Binding-site contacts:
Ligand atom C8 contacts residue GLU107 of chain 1.A at 4.4 Å.
Ligand atom C5' contacts residue ASN190 of chain 1.A at 4.2 Å.
Ligand atom C5 contacts residue TRP48 of chain 1.A at 4.0 Å (hydrophobic).
Ligand atom C1' contacts residue TRP110 of chain 1.A at 3.9 Å (hydrophobic).
Ligand atom N1 contacts residue GLN187 of chain 1.A at 4.5 Å.
Ligand atom C2 contacts residue GLN187 of chain 1.A at 3.4 Å.
Ligand atom O5' contacts residue GLU107 of chain 1.A at 3.7 Å.
Ligand atom C2' contacts residue SER156 of chain 1.A at 4.2 Å.
Ligand atom C1' contacts residue GLU155 of chain 1.A at 4.1 Å.
Ligand atom C2 contacts residue PHE46 of chain 1.A at 4.2 Å (hydrophobic).
Ligand atom C4 contacts residue TRP48 of chain 1.A at 4.1 Å (hydrophobic).
Ligand atom N3 contacts residue GLU155 of chain 1.A at 4.2 Å.
Ligand atom C4' contacts residue PHE1 of chain 1.D at 3.6 Å (hydrophobic).
Ligand atom C3' contacts residue GLU155 of chain 1.A at 4.3 Å.
Ligand atom N1 contacts residue TRP48 of chain 1.A at 3.5 Å.
Ligand atom C4' contacts residue GLU107 of chain 1.A at 4.0 Å.
Ligand atom O3' contacts residue PHE1 of chain 1.D at 1.3 Å.
Ligand atom O4' contacts residue GLU107 of chain 1.A at 3.6 Å.
Ligand atom C6 contacts residue VAL188 of chain 1.A at 4.2 Å (hydrophobic).
Ligand atom O5' contacts residue MET157 of chain 1.A at 4.1 Å.
Ligand atom C2 contacts residue TRP48 of chain 1.A at 3.6 Å (hydrophobic).
Ligand atom N3 contacts residue PHE1 of chain 1.D at 4.1 Å.
Ligand atom C5' contacts residue PHE1 of chain 1.D at 4.2 Å (hydrophobic).
Ligand atom O3' contacts residue SER156 of chain 1.A at 4.0 Å.
Ligand atom C1' contacts residue PHE1 of chain 1.D at 4.4 Å (hydrophobic).
Ligand atom N3 contacts residue TRP48 of chain 1.A at 4.0 Å.
Ligand atom N1 contacts residue VAL188 of chain 1.A at 4.2 Å.
Ligand atom N1 contacts residue PHE46 of chain 1.A at 4.0 Å.
Ligand atom N9 contacts residue TRP110 of chain 1.A at 4.3 Å.
Ligand atom N6 contacts residue VAL188 of chain 1.A at 3.8 Å.
Ligand atom N3 contacts residue GLN187 of chain 1.A at 3.4 Å (h-bond).
Ligand atom O3' contacts residue GLU155 of chain 1.A at 4.2 Å.
Ligand atom C2' contacts residue GLU155 of chain 1.A at 3.2 Å.
Ligand atom C4' contacts residue SER156 of chain 1.A at 4.3 Å.
Ligand atom C2' contacts residue PHE1 of chain 1.D at 3.1 Å (hydrophobic).
Ligand atom N6 contacts residue TRP48 of chain 1.A at 4.3 Å.
Ligand atom C2' contacts residue GLN187 of chain 1.A at 4.3 Å.
Ligand atom C3' contacts residue PHE1 of chain 1.D at 2.3 Å (hydrophobic).
Ligand atom C6 contacts residue TRP48 of chain 1.A at 3.8 Å (hydrophobic).
Ligand atom C5' contacts residue GLU107 of chain 1.A at 3.1 Å.

The protein below binds the small molecule below.
Small molecule (SMILES): Nc1ncnc2c1ncn2[C@H]1C[C@H](O)[C@@H](CO)O1

Sequence of chain 1.A:
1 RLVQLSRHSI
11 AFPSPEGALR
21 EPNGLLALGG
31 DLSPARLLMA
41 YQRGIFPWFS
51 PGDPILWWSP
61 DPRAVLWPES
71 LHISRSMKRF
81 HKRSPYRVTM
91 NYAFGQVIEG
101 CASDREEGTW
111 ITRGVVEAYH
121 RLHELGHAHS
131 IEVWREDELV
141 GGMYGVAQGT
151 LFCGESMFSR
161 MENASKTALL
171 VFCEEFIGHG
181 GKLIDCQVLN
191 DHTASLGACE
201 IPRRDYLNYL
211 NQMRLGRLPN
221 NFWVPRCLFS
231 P